The small molecule below binds the protein below.
Small molecule (SMILES): N#Cc1cncc(NC(=O)c2cc([N+](=O)[O-])ccc2Cl)c1

Binding-site contacts:
Ligand atom C19 contacts residue CYS84 of chain 1.A at 1.8 Å (hydrophobic).
Ligand atom O15 contacts residue PHE162 of chain 1.A at 3.3 Å.
Ligand atom N01 contacts residue HIS122 of chain 1.A at 3.4 Å.
Ligand atom C12 contacts residue TYR276 of chain 1.A at 3.0 Å (hydrophobic).
Ligand atom O16 contacts residue TYR276 of chain 1.A at 3.7 Å.
Ligand atom C09 contacts residue TYR276 of chain 1.A at 3.7 Å (hydrophobic).
Ligand atom C06 contacts residue GLN85 of chain 1.A at 3.3 Å.
Ligand atom N14 contacts residue TYR276 of chain 1.A at 3.5 Å (h-bond).
Ligand atom C07 contacts residue HIS248 of chain 1.A at 3.5 Å.
Ligand atom O16 contacts residue PHE162 of chain 1.A at 3.6 Å.
Ligand atom O15 contacts residue TYR272 of chain 1.A at 3.6 Å.
Ligand atom C04 contacts residue HIS122 of chain 1.A at 3.4 Å.
Ligand atom C21 contacts residue TYR276 of chain 1.A at 3.5 Å (hydrophobic).
Ligand atom C11 contacts residue CYS84 of chain 1.A at 2.7 Å (hydrophobic).
Ligand atom C18 contacts residue TYR272 of chain 1.A at 3.1 Å (hydrophobic).
Ligand atom C18 contacts residue CYS84 of chain 1.A at 2.8 Å (hydrophobic).
Ligand atom O15 contacts residue MET163 of chain 1.A at 3.1 Å (h-bond).
Ligand atom C13 contacts residue TYR276 of chain 1.A at 3.5 Å (hydrophobic).
Ligand atom C17 contacts residue TYR272 of chain 1.A at 3.4 Å (hydrophobic).
Ligand atom N08 contacts residue HIS248 of chain 1.A at 3.4 Å.
Ligand atom C21 contacts residue TYR126 of chain 1.A at 3.3 Å (hydrophobic).
Ligand atom C21 contacts residue HIS248 of chain 1.A at 3.6 Å.
Ligand atom O10 contacts residue PHE81 of chain 1.A at 3.6 Å.
Ligand atom C12 contacts residue PHE81 of chain 1.A at 3.5 Å (hydrophobic).
Ligand atom C09 contacts residue CYS84 of chain 1.A at 3.0 Å (hydrophobic).
Ligand atom C11 contacts residue PHE81 of chain 1.A at 3.5 Å (hydrophobic).
Ligand atom C07 contacts residue TYR276 of chain 1.A at 3.7 Å (hydrophobic).
Ligand atom O10 contacts residue HIS248 of chain 1.A at 3.7 Å.
Ligand atom C18 contacts residue LEU275 of chain 1.A at 3.6 Å (hydrophobic).
Ligand atom C11 contacts residue TYR276 of chain 1.A at 3.5 Å (hydrophobic).
Ligand atom O16 contacts residue LYS166 of chain 1.A at 2.8 Å (salt-bridge).
Ligand atom N05 contacts residue TYR276 of chain 1.A at 3.6 Å (h-bond).
Ligand atom C04 contacts residue TYR276 of chain 1.A at 3.6 Å (hydrophobic).
Ligand atom O10 contacts residue GLN85 of chain 1.A at 3.0 Å (h-bond).
Ligand atom N14 contacts residue LYS166 of chain 1.A at 3.5 Å (salt-bridge).
Ligand atom N01 contacts residue VAL245 of chain 1.A at 3.0 Å.
Ligand atom C09 contacts residue HIS248 of chain 1.A at 3.6 Å.
Ligand atom N08 contacts residue TYR276 of chain 1.A at 2.9 Å (h-bond).
Ligand atom O10 contacts residue CYS84 of chain 1.A at 2.9 Å (h-bond).
Ligand atom C02 contacts residue HIS122 of chain 1.A at 3.7 Å.

Sequence of chain 1.A:
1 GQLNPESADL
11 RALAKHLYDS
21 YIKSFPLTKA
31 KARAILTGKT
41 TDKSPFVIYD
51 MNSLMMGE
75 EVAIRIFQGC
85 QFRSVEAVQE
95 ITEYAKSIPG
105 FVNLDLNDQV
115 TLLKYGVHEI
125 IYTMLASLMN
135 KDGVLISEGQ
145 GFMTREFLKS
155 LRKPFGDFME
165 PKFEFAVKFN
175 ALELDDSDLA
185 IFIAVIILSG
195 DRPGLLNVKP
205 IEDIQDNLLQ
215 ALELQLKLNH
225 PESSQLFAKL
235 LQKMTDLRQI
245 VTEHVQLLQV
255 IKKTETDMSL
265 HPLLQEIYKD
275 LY